Sequence of chain 1.C:
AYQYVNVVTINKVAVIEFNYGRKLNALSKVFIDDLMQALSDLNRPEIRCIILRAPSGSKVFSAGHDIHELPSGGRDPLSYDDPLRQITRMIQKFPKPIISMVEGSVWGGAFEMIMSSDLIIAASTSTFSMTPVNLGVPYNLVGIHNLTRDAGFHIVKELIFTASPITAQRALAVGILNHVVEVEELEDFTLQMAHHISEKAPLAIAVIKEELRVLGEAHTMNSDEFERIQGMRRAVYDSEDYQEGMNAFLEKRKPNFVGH

Binding-site contacts:
Ligand atom C6 contacts residue SO51 of chain 1.L at 0.0 Å.
Ligand atom C5 contacts residue SO51 of chain 1.L at 0.0 Å.
Ligand atom O32 contacts residue SO51 of chain 1.L at 0.0 Å (h-bond).
Ligand atom O6 contacts residue SO51 of chain 1.L at 0.0 Å (h-bond).
Ligand atom P3 contacts residue SO51 of chain 1.L at 0.0 Å.
Ligand atom N7 contacts residue SO51 of chain 1.L at 0.0 Å (h-bond).
Ligand atom N1 contacts residue SO51 of chain 1.L at 0.0 Å (h-bond).
Ligand atom CPA contacts residue SO51 of chain 1.L at 0.0 Å.
Ligand atom O12 contacts residue SO51 of chain 1.L at 0.0 Å (h-bond).
Ligand atom O3' contacts residue SO51 of chain 1.L at 0.0 Å (h-bond).
Ligand atom N3 contacts residue SO51 of chain 1.L at 0.0 Å (h-bond).
Ligand atom N6 contacts residue SO51 of chain 1.L at 0.0 Å (h-bond).
Ligand atom CP4 contacts residue SO51 of chain 1.L at 0.0 Å.
Ligand atom O7 contacts residue SO51 of chain 1.L at 0.0 Å (h-bond).
Ligand atom N9 contacts residue SO51 of chain 1.L at 0.0 Å (h-bond).
Ligand atom CP5 contacts residue SO51 of chain 1.L at 0.0 Å.
Ligand atom P2 contacts residue SO51 of chain 1.L at 0.0 Å.
Ligand atom O2' contacts residue SO51 of chain 1.L at 0.0 Å (h-bond).
Ligand atom P1 contacts residue SO51 of chain 1.L at 0.0 Å.
Ligand atom C4 contacts residue SO51 of chain 1.L at 0.0 Å.
Ligand atom O31 contacts residue SO51 of chain 1.L at 0.0 Å (h-bond).
Ligand atom CPB contacts residue SO51 of chain 1.L at 0.0 Å.
Ligand atom C3' contacts residue SO51 of chain 1.L at 0.0 Å.
Ligand atom C5' contacts residue SO51 of chain 1.L at 0.0 Å.
Ligand atom O22 contacts residue SO51 of chain 1.L at 0.0 Å (h-bond).
Ligand atom CP7 contacts residue SO51 of chain 1.L at 0.0 Å.
Ligand atom CP2 contacts residue SO51 of chain 1.L at 0.0 Å.
Ligand atom CP8 contacts residue SO51 of chain 1.L at 0.0 Å.
Ligand atom C1' contacts residue SO51 of chain 1.L at 0.0 Å.
Ligand atom C4' contacts residue SO51 of chain 1.L at 0.0 Å.
Ligand atom CP9 contacts residue SO51 of chain 1.L at 0.0 Å.
Ligand atom OS5 contacts residue SO51 of chain 1.L at 0.0 Å (h-bond).
Ligand atom O5' contacts residue SO51 of chain 1.L at 0.0 Å (h-bond).
Ligand atom C2 contacts residue SO51 of chain 1.L at 0.0 Å.
Ligand atom O33 contacts residue SO51 of chain 1.L at 0.0 Å (h-bond).
Ligand atom C8 contacts residue SO51 of chain 1.L at 0.0 Å.
Ligand atom C2' contacts residue SO51 of chain 1.L at 0.0 Å.
Ligand atom O4' contacts residue SO51 of chain 1.L at 0.0 Å (h-bond).
Ligand atom CP3 contacts residue SO51 of chain 1.L at 0.0 Å.
Ligand atom O11 contacts residue SO51 of chain 1.L at 0.0 Å (h-bond).

A small-molecule ligand and the protein it binds are described below.
Small molecule (SMILES): C[C@@H](C(=O)OCCNC(=O)CCNC(=O)[C@H](O)C(C)(C)COP(=O)(O)OP(=O)(O)OC[C@H]1O[C@@H](n2cnc3c(N)ncnc32)[C@H](O)[C@@H]1OP(=O)(O)O)S(=O)(=O)O